The protein below binds the small molecule below.
Small molecule (SMILES): Nc1ccn([C@@H]2O[C@H](CO[P](=O)(O)O[C@H]3[C@@H](O)[C@H](n4ccc(N)nc4=O)O[C@@H]3CO[P](=O)(O)O[C@H]3[C@@H](O)[C@H](n4cnc5c(N)ncnc54)O[C@@H]3CO[P](=O)(O)O[C@H]3[C@@H](O)[C@H](n4ccc(N)nc4=O)O[C@@H]3CO[P](=O)(O)O[C@H]3[C@@H](O)[C@H](n4ccc(=O)[nH]c4=O)O[C@@H]3CO[P](=O)(O)O[C@H]3[C@@H](O)[C@H](n4cnc5c(N)ncnc54)O[C@@H]3CO[P](=O)(O)O[C@H]3[C@@H](O)[C@H](n4cnc5c(=O)nc(N)[nH]c54)O[C@@H]3CO[P](=O)(O)O[C@H]3[C@@H](O)[C@H](n4cnc5c(=O)nc(N)[nH]c54)O[C@@H]3CO)[C@@H](O)[C@H]2O)c(=O)n1

Binding-site contacts:
Ligand atom O2' contacts residue TYR85 of chain 48.E at 3.4 Å.
Ligand atom N6 contacts residue CYS46 of chain 48.E at 3.3 Å (h-bond).
Ligand atom C3' contacts residue TYR85 of chain 48.E at 3.4 Å (hydrophobic).
Ligand atom OP1 contacts residue ASN55 of chain 37.E at 2.8 Å (h-bond).
Ligand atom OP2 contacts residue TYR85 of chain 48.E at 2.7 Å (h-bond).
Ligand atom N9 contacts residue LYS61 of chain 48.E at 3.3 Å (salt-bridge).
Ligand atom C6 contacts residue THR45 of chain 48.E at 3.3 Å.
Ligand atom N3 contacts residue TYR85 of chain 48.E at 3.5 Å.
Ligand atom OP1 contacts residue ARG49 of chain 37.E at 2.5 Å (salt-bridge).
Ligand atom O2' contacts residue GLU63 of chain 48.E at 3.2 Å (salt-bridge).
Ligand atom O2 contacts residue ASN87 of chain 48.E at 3.3 Å (h-bond).
Ligand atom N7 contacts residue THR45 of chain 48.E at 2.6 Å (h-bond).
Ligand atom P contacts residue ARG49 of chain 37.E at 3.0 Å.
Ligand atom N6 contacts residue THR59 of chain 48.E at 2.8 Å (h-bond).
Ligand atom C2' contacts residue GLU63 of chain 48.E at 3.5 Å.
Ligand atom C5 contacts residue THR45 of chain 48.E at 3.2 Å.
Ligand atom OP2 contacts residue ASN55 of chain 37.E at 3.4 Å (h-bond).
Ligand atom O4' contacts residue LYS61 of chain 48.E at 2.8 Å (salt-bridge).
Ligand atom C2 contacts residue SER47 of chain 48.E at 3.2 Å.
Ligand atom OP2 contacts residue LYS43 of chain 48.E at 2.7 Å (salt-bridge).
Ligand atom OP2 contacts residue LYS57 of chain 37.E at 2.6 Å (salt-bridge).
Ligand atom OP2 contacts residue ARG49 of chain 37.E at 2.3 Å (salt-bridge).
Ligand atom C2' contacts residue TYR85 of chain 48.E at 3.4 Å (hydrophobic).
Ligand atom O3' contacts residue ARG49 of chain 37.E at 3.4 Å (salt-bridge).
Ligand atom C4 contacts residue TYR85 of chain 48.E at 3.6 Å (hydrophobic).
Ligand atom C5' contacts residue ARG49 of chain 37.E at 3.5 Å.
Ligand atom C8 contacts residue LYS61 of chain 48.E at 3.4 Å.
Ligand atom OP1 contacts residue SER52 of chain 37.E at 3.2 Å.
Ligand atom N1 contacts residue TYR85 of chain 48.E at 3.5 Å.
Ligand atom OP1 contacts residue SER51 of chain 37.E at 2.9 Å (h-bond).
Ligand atom OP1 contacts residue SER51 of chain 37.E at 3.5 Å.
Ligand atom P contacts residue SER51 of chain 37.E at 3.5 Å.
Ligand atom C4' contacts residue TYR85 of chain 48.E at 3.2 Å (hydrophobic).
Ligand atom C5' contacts residue TYR85 of chain 48.E at 2.9 Å (hydrophobic).
Ligand atom O3' contacts residue SER51 of chain 37.E at 3.3 Å (h-bond).
Ligand atom N1 contacts residue SER47 of chain 48.E at 2.9 Å (h-bond).
Ligand atom OP2 contacts residue SER51 of chain 37.E at 3.4 Å (h-bond).
Ligand atom C5' contacts residue SER51 of chain 37.E at 3.3 Å.
Ligand atom N7 contacts residue LYS61 of chain 48.E at 3.3 Å.
Ligand atom N6 contacts residue THR45 of chain 48.E at 2.7 Å (h-bond).

Sequence of chain 48.E:
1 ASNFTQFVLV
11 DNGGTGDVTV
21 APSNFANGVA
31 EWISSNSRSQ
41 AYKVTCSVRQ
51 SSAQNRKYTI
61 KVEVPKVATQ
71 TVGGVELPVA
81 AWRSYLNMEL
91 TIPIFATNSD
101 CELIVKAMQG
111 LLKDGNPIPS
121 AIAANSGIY

Sequence of chain 37.E:
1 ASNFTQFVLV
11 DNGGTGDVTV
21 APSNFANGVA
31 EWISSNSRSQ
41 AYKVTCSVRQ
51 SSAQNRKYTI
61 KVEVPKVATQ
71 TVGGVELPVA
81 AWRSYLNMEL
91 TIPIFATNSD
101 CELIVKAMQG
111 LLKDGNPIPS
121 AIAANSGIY